Binding-site contacts:
Ligand atom C1 contacts residue LEU301 of chain 1.A at 3.9 Å (hydrophobic).
Ligand atom C11 contacts residue DOY1 of chain 1.D at 3.6 Å.
Ligand atom N15 contacts residue TRP21 of chain 1.A at 3.7 Å.
Ligand atom O18 contacts residue HIS111 of chain 1.A at 2.9 Å (h-bond).
Ligand atom C17 contacts residue NAP1 of chain 1.B at 3.6 Å.
Ligand atom C22 contacts residue LEU301 of chain 1.A at 3.6 Å (hydrophobic).
Ligand atom C9 contacts residue PHE123 of chain 1.A at 4.2 Å (hydrophobic).
Ligand atom C16 contacts residue TYR49 of chain 1.A at 4.2 Å (hydrophobic).
Ligand atom C3 contacts residue TRP21 of chain 1.A at 4.2 Å (hydrophobic).
Ligand atom C10 contacts residue DOY1 of chain 1.D at 3.9 Å.
Ligand atom C1 contacts residue PHE123 of chain 1.A at 3.9 Å (hydrophobic).
Ligand atom O14 contacts residue TYR49 of chain 1.A at 3.4 Å.
Ligand atom C17 contacts residue HIS111 of chain 1.A at 3.2 Å.
Ligand atom S4 contacts residue TRP220 of chain 1.A at 3.9 Å.
Ligand atom O18 contacts residue TRP112 of chain 1.A at 3.0 Å (h-bond).
Ligand atom C11 contacts residue PHE123 of chain 1.A at 3.6 Å (hydrophobic).
Ligand atom O19 contacts residue NAP1 of chain 1.B at 3.1 Å.
Ligand atom C17 contacts residue TRP112 of chain 1.A at 4.2 Å (hydrophobic).
Ligand atom C3 contacts residue TRP220 of chain 1.A at 3.7 Å (hydrophobic).
Ligand atom C12 contacts residue TRP80 of chain 1.A at 4.0 Å (hydrophobic).
Ligand atom C1 contacts residue TRP220 of chain 1.A at 4.0 Å (hydrophobic).
Ligand atom O14 contacts residue VAL48 of chain 1.A at 3.5 Å.
Ligand atom C20 contacts residue TRP21 of chain 1.A at 4.1 Å (hydrophobic).
Ligand atom S4 contacts residue TRP21 of chain 1.A at 3.9 Å.
Ligand atom C16 contacts residue TRP21 of chain 1.A at 3.5 Å (hydrophobic).
Ligand atom O19 contacts residue HIS111 of chain 1.A at 2.7 Å (h-bond).
Ligand atom C1 contacts residue DOY1 of chain 1.D at 3.8 Å.
Ligand atom O14 contacts residue TRP21 of chain 1.A at 3.4 Å (h-bond).
Ligand atom O18 contacts residue NAP1 of chain 1.B at 3.6 Å (h-bond).
Ligand atom C2 contacts residue DOY1 of chain 1.D at 3.8 Å.
Ligand atom C10 contacts residue PHE123 of chain 1.A at 3.7 Å (hydrophobic).
Ligand atom C21 contacts residue TRP112 of chain 1.A at 3.9 Å (hydrophobic).
Ligand atom C2 contacts residue PHE123 of chain 1.A at 4.0 Å (hydrophobic).
Ligand atom C13 contacts residue TRP21 of chain 1.A at 3.7 Å (hydrophobic).
Ligand atom C22 contacts residue TRP112 of chain 1.A at 3.8 Å (hydrophobic).
Ligand atom C17 contacts residue TYR49 of chain 1.A at 3.8 Å (hydrophobic).
Ligand atom O19 contacts residue TYR49 of chain 1.A at 2.8 Å (h-bond).
Ligand atom O18 contacts residue TRP80 of chain 1.A at 3.6 Å.
Ligand atom C16 contacts residue NAP1 of chain 1.B at 4.1 Å.
Ligand atom C2 contacts residue TRP220 of chain 1.A at 3.5 Å (hydrophobic).

This protein binds this small molecule.
Small molecule (SMILES): O=C(O)CN1C(=O)C[C@@H](c2ccccc2)Sc2ccccc21

Sequence of chain 1.A:
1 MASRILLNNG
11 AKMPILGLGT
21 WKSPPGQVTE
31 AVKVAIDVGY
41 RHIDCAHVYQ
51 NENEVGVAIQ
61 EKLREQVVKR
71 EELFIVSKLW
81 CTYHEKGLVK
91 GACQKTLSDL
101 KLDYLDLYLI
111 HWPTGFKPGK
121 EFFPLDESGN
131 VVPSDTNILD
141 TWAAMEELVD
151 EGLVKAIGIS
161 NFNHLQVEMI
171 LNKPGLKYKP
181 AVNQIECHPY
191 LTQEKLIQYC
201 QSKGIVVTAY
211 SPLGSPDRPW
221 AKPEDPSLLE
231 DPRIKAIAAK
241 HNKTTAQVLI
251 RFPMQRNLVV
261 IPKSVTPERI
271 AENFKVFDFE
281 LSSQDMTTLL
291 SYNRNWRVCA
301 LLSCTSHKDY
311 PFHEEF